Binding-site contacts:
Ligand atom N6 contacts residue GLU617 of chain 1.E at 3.7 Å.
Ligand atom OP2 contacts residue LYS633 of chain 1.A at 3.6 Å.
Ligand atom OP1 contacts residue SER445 of chain 1.D at 3.0 Å (h-bond).
Ligand atom O3' contacts residue VAL574 of chain 1.A at 3.7 Å.
Ligand atom O3' contacts residue VAL481 of chain 1.B at 3.6 Å.
Ligand atom OP1 contacts residue ALA507 of chain 1.D at 3.7 Å.
Ligand atom O3' contacts residue ALA666 of chain 1.E at 3.3 Å.
Ligand atom OP1 contacts residue VAL580 of chain 1.A at 3.6 Å.
Ligand atom P contacts residue VAL574 of chain 1.A at 3.7 Å.
Ligand atom OP1 contacts residue LYS665 of chain 1.E at 3.0 Å (salt-bridge).
Ligand atom OP2 contacts residue SER445 of chain 1.D at 3.7 Å.
Ligand atom OP1 contacts residue SER579 of chain 1.A at 2.9 Å (h-bond).
Ligand atom OP1 contacts residue SER473 of chain 1.B at 2.4 Å (h-bond).
Ligand atom P contacts residue SER473 of chain 1.B at 3.7 Å.
Ligand atom OP1 contacts residue LYS506 of chain 1.D at 3.6 Å (salt-bridge).
Ligand atom OP1 contacts residue VAL574 of chain 1.A at 3.2 Å.
Ligand atom P contacts residue LYS534 of chain 1.B at 3.3 Å.
Ligand atom C4' contacts residue PHE462 of chain 1.D at 3.6 Å (hydrophobic).
Ligand atom N1 contacts residue ARG455 of chain 1.D at 3.7 Å.
Ligand atom OP1 contacts residue ALA666 of chain 1.E at 2.8 Å (h-bond).
Ligand atom C2 contacts residue ARG455 of chain 1.D at 3.4 Å.
Ligand atom O3' contacts residue LYS506 of chain 1.D at 3.6 Å.
Ligand atom OP1 contacts residue VAL612 of chain 1.E at 3.7 Å.
Ligand atom C4' contacts residue VAL481 of chain 1.B at 3.7 Å (hydrophobic).
Ligand atom OP2 contacts residue LYS534 of chain 1.B at 3.2 Å (salt-bridge).
Ligand atom OP1 contacts residue LYS534 of chain 1.B at 2.6 Å (salt-bridge).
Ligand atom N1 contacts residue GLU617 of chain 1.E at 3.6 Å (salt-bridge).
Ligand atom OP2 contacts residue VAL475 of chain 1.B at 3.5 Å.
Ligand atom OP1 contacts residue VAL481 of chain 1.B at 3.5 Å (h-bond).
Ligand atom OP2 contacts residue LYS506 of chain 1.D at 2.6 Å (salt-bridge).
Ligand atom P contacts residue LYS665 of chain 1.E at 3.4 Å.
Ligand atom OP1 contacts residue ALA447 of chain 1.D at 3.4 Å.
Ligand atom C3' contacts residue LYS506 of chain 1.D at 3.5 Å.
Ligand atom OP2 contacts residue VAL574 of chain 1.A at 3.2 Å.
Ligand atom OP1 contacts residue ALA605 of chain 1.E at 3.7 Å.
Ligand atom OP1 contacts residue ALA634 of chain 1.A at 3.2 Å (h-bond).
Ligand atom P contacts residue LYS506 of chain 1.D at 3.3 Å.
Ligand atom OP2 contacts residue LYS665 of chain 1.E at 2.8 Å (salt-bridge).
Ligand atom O4' contacts residue PHE462 of chain 1.D at 3.3 Å.
Ligand atom OP2 contacts residue SER572 of chain 1.A at 3.2 Å (h-bond).

Sequence of chain 1.B:
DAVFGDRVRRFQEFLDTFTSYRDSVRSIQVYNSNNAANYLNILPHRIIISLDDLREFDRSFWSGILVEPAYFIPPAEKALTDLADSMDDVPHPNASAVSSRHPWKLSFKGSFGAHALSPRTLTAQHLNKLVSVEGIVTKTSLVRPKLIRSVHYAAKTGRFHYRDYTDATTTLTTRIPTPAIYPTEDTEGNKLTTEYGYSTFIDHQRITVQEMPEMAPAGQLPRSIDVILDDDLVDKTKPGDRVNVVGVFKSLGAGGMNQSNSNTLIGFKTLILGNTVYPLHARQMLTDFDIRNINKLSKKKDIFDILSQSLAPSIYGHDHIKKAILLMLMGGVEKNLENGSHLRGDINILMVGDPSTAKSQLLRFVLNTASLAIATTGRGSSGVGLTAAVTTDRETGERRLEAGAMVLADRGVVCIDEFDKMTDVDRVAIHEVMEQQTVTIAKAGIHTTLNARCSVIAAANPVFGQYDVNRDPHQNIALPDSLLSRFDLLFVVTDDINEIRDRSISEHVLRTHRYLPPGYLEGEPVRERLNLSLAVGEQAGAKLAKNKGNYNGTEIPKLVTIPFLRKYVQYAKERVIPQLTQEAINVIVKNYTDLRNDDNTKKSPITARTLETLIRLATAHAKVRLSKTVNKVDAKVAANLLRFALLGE

This protein binds this small molecule.
Small molecule (SMILES): Nc1ncnc2c1ncn2[C@H]1C[C@H](O[P](=O)(O)OC[C@H]2O[C@@H](n3cnc4c(N)ncnc43)C[C@@H]2O[P](=O)(O)OC[C@H]2O[C@@H](n3cnc4c(N)ncnc43)C[C@@H]2O)[C@@H](CO[P](=O)(O)O[C@H]2C[C@H](n3cnc4c(N)ncnc43)O[C@@H]2CO[P](=O)(O)O[C@H]2C[C@H](n3cnc4c(N)ncnc43)O[C@@H]2CO[P](=O)(O)O[C@H]2C[C@H](n3cnc4c(N)ncnc43)O[C@@H]2CO[P](=O)(O)O[C@H]2C[C@H](n3cnc4c(N)ncnc43)O[C@@H]2CO[P](=O)(O)O[C@H]2C[C@H](n3cnc4c(N)ncnc43)O[C@@H]2CO[P](=O)(O)O[C@H]2C[C@H](n3cnc4c(N)ncnc43)O[C@@H]2COP(=O)=O)O1

Sequence of chain 1.E:
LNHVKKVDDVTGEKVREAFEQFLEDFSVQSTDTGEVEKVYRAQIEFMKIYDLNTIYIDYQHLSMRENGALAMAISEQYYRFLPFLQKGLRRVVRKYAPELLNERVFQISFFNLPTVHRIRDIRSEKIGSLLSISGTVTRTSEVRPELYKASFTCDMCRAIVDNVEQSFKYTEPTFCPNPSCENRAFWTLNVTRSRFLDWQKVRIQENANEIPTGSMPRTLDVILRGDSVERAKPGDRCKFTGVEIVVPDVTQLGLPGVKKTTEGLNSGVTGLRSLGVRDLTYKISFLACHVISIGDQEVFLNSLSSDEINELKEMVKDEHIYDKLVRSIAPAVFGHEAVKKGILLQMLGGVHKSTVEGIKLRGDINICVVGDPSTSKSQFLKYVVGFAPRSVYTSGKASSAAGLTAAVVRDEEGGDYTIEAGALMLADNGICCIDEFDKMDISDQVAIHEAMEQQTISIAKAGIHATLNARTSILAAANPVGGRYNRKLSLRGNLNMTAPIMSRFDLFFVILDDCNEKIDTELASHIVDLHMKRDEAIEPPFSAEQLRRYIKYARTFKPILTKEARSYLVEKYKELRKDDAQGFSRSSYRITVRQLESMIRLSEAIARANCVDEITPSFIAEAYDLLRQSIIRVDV

Sequence of chain 1.D:
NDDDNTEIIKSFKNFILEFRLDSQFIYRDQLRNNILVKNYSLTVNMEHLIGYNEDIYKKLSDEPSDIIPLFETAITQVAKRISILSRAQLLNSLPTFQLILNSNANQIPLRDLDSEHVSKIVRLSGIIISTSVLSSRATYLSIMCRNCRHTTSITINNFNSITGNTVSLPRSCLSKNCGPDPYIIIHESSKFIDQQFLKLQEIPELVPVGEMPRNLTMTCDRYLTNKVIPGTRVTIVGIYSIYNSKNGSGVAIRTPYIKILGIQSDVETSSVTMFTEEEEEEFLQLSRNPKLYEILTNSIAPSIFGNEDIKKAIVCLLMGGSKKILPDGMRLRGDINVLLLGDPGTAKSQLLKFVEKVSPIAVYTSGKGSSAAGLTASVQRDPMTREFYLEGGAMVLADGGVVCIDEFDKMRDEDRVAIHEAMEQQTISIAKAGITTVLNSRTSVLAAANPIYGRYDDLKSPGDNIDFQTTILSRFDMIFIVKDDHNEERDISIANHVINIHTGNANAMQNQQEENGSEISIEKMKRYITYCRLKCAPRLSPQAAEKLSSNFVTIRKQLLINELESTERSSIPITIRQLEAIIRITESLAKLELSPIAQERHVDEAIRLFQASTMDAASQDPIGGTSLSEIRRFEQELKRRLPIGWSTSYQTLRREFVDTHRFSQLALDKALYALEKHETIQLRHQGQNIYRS

Sequence of chain 1.A:
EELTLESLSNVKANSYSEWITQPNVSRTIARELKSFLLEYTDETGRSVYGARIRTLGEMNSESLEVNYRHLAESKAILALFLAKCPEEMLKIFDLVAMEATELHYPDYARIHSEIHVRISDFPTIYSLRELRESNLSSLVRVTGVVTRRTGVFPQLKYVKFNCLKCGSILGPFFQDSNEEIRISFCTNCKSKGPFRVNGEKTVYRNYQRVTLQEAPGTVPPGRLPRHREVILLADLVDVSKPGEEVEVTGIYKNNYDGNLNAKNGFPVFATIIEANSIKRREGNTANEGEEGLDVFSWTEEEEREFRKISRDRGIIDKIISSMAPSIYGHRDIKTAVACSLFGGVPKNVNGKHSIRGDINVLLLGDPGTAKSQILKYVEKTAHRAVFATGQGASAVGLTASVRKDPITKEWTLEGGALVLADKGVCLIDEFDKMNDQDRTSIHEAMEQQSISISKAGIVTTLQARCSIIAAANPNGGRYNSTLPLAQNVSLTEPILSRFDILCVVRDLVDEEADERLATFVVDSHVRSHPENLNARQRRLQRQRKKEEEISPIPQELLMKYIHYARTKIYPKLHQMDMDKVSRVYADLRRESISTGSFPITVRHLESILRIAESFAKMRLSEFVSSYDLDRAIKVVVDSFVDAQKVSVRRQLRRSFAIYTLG